Sequence of chain 1.B:
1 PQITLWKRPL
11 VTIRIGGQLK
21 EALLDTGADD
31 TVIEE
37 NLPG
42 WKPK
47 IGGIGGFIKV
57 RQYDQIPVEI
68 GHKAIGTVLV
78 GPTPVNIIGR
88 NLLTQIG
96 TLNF

A small-molecule ligand and the protein it binds are described below.
Small molecule (SMILES): CCCC[C@@H](CN[C@@H](CCCC)C(=O)N[C@@H](CCC(N)=O)C(=O)N[C@@H](CCCNC(N)=[NH2+])C(N)=O)NC(=O)[C@@H](NC(=O)[C@@H](NC(C)=O)[C@@H](C)O)[C@@H](C)CC

Sequence of chain 1.A:
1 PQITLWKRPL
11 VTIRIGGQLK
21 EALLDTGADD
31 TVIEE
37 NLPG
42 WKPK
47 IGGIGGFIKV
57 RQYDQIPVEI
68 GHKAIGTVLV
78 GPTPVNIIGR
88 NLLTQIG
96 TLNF

Binding-site contacts:
Ligand atom CB2 contacts residue ASP25 of chain 1.A at 3.3 Å.
Ligand atom N1 contacts residue GLY48 of chain 1.B at 2.9 Å (h-bond).
Ligand atom CA3 contacts residue GLY27 of chain 1.A at 3.4 Å.
Ligand atom CB3 contacts residue ASP25 of chain 1.B at 3.4 Å.
Ligand atom CG2 contacts residue ARG8 of chain 1.A at 3.3 Å.
Ligand atom O1 contacts residue GLY27 of chain 1.B at 3.4 Å (h-bond).
Ligand atom O4 contacts residue ASP29 of chain 1.A at 3.0 Å (salt-bridge).
Ligand atom O3 contacts residue GLY49 of chain 1.A at 3.5 Å.
Ligand atom CB contacts residue ASP29 of chain 1.B at 3.1 Å.
Ligand atom CA4 contacts residue GLY48 of chain 1.A at 3.4 Å.
Ligand atom CG2 contacts residue ASP29 of chain 1.B at 3.2 Å.
Ligand atom CG contacts residue VAL82 of chain 1.A at 3.4 Å (hydrophobic).
Ligand atom N contacts residue GLY48 of chain 1.B at 3.1 Å (h-bond).
Ligand atom NE2 contacts residue ILE47 of chain 1.A at 3.6 Å.
Ligand atom N6 contacts residue ASP29 of chain 1.A at 3.1 Å (salt-bridge).
Ligand atom N2 contacts residue GLY27 of chain 1.B at 2.9 Å (h-bond).
Ligand atom CB2 contacts residue GLY27 of chain 1.B at 3.4 Å.
Ligand atom C contacts residue GLY48 of chain 1.B at 3.6 Å.
Ligand atom OE1 contacts residue ASP30 of chain 1.A at 2.9 Å (salt-bridge).
Ligand atom CA2 contacts residue GLY27 of chain 1.B at 3.5 Å.
Ligand atom CA3 contacts residue ASP25 of chain 1.B at 3.3 Å.
Ligand atom C3 contacts residue ASP25 of chain 1.B at 3.6 Å.
Ligand atom CD contacts residue VAL82 of chain 1.A at 3.3 Å (hydrophobic).
Ligand atom OE1 contacts residue ASP29 of chain 1.A at 3.0 Å (salt-bridge).
Ligand atom O5 contacts residue GLY48 of chain 1.A at 3.0 Å (h-bond).
Ligand atom N3 contacts residue ASP25 of chain 1.B at 2.9 Å (salt-bridge).
Ligand atom CA5 contacts residue ASP29 of chain 1.A at 3.5 Å.
Ligand atom CH3 contacts residue GLY48 of chain 1.B at 3.6 Å.
Ligand atom NE2 contacts residue ASP30 of chain 1.A at 2.8 Å (salt-bridge).
Ligand atom OE1 contacts residue ALA28 of chain 1.A at 3.6 Å.
Ligand atom O1 contacts residue ALA28 of chain 1.B at 3.5 Å.
Ligand atom C5 contacts residue GLY48 of chain 1.A at 3.6 Å.
Ligand atom N5 contacts residue GLY48 of chain 1.A at 2.8 Å (h-bond).
Ligand atom CE contacts residue VAL82 of chain 1.A at 3.3 Å (hydrophobic).
Ligand atom O4 contacts residue ALA28 of chain 1.A at 3.4 Å.
Ligand atom O1 contacts residue ASP29 of chain 1.B at 2.9 Å (salt-bridge).
Ligand atom N4 contacts residue GLY27 of chain 1.A at 3.0 Å (h-bond).
Ligand atom O4 contacts residue GLY27 of chain 1.A at 3.3 Å (h-bond).
Ligand atom C3 contacts residue ASP25 of chain 1.A at 3.0 Å.
Ligand atom O5 contacts residue ILE47 of chain 1.A at 3.5 Å.